This small molecule binds to this protein.
Small molecule (SMILES): CC(=O)N[C@@H]1[C@@H](O)[C@H](O)[C@@H](CO)O[C@H]1O

Binding-site contacts:
Ligand atom C7 contacts residue ASN154 of chain 31.A at 3.0 Å.
Ligand atom C2 contacts residue ASN154 of chain 31.A at 2.5 Å.
Ligand atom C8 contacts residue VAL153 of chain 31.A at 4.4 Å (hydrophobic).
Ligand atom C6 contacts residue THR160 of chain 31.A at 3.7 Å.
Ligand atom C4 contacts residue THR160 of chain 31.A at 3.6 Å.
Ligand atom C6 contacts residue HIS158 of chain 31.A at 4.0 Å.
Ligand atom C3 contacts residue THR160 of chain 31.A at 3.9 Å.
Ligand atom C5 contacts residue ASN154 of chain 31.A at 3.8 Å.
Ligand atom N2 contacts residue ASN154 of chain 31.A at 3.0 Å (h-bond).
Ligand atom C7 contacts residue THR160 of chain 31.A at 3.4 Å.
Ligand atom C8 contacts residue ASN154 of chain 31.A at 4.1 Å.
Ligand atom C2 contacts residue THR160 of chain 31.A at 2.7 Å.
Ligand atom O7 contacts residue THR160 of chain 31.A at 2.5 Å.
Ligand atom O3 contacts residue THR160 of chain 31.A at 4.3 Å.
Ligand atom C8 contacts residue ILE152 of chain 31.A at 4.3 Å (hydrophobic).
Ligand atom C1 contacts residue ASN154 of chain 31.A at 1.6 Å.
Ligand atom O6 contacts residue HIS158 of chain 31.A at 3.4 Å (h-bond).
Ligand atom O7 contacts residue ASN154 of chain 31.A at 2.7 Å (h-bond).
Ligand atom C3 contacts residue ASN154 of chain 31.A at 3.9 Å.
Ligand atom C4 contacts residue ASN154 of chain 31.A at 4.3 Å.
Ligand atom C5 contacts residue THR160 of chain 31.A at 3.7 Å.
Ligand atom O7 contacts residue ASP161 of chain 31.A at 3.7 Å.
Ligand atom O5 contacts residue THR160 of chain 31.A at 3.2 Å.
Ligand atom N2 contacts residue THR160 of chain 31.A at 3.5 Å.
Ligand atom C1 contacts residue THR160 of chain 31.A at 3.0 Å.
Ligand atom O5 contacts residue ASN154 of chain 31.A at 2.4 Å (h-bond).
Ligand atom O5 contacts residue HIS158 of chain 31.A at 3.8 Å.

Sequence of chain 31.A:
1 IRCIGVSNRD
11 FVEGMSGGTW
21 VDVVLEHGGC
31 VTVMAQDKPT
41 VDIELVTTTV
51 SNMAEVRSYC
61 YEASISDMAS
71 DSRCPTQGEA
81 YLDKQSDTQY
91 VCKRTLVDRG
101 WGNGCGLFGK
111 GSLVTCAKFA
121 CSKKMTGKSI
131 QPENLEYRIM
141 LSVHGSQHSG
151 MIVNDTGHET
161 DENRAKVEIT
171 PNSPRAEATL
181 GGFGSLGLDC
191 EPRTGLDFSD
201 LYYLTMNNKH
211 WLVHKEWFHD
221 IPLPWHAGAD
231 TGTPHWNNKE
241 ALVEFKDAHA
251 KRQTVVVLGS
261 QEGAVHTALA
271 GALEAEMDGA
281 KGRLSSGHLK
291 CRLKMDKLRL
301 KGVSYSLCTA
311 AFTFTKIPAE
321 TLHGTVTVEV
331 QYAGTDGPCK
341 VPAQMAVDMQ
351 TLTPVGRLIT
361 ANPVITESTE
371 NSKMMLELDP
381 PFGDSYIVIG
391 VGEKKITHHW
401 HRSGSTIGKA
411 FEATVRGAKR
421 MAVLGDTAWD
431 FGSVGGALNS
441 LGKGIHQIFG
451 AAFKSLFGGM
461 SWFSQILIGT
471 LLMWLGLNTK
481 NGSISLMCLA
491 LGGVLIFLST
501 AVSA